Sequence of chain 1.B:
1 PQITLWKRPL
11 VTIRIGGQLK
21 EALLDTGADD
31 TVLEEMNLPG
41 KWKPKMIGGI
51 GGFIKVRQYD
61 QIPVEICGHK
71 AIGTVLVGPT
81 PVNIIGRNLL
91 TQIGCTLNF

Binding-site contacts:
Ligand atom N1 contacts residue GLY27 of chain 1.A at 3.2 Å (h-bond).
Ligand atom O2 contacts residue GLY49 of chain 1.B at 3.5 Å.
Ligand atom C11 contacts residue GLY27 of chain 1.A at 3.2 Å.
Ligand atom C6 contacts residue GLY27 of chain 1.A at 3.5 Å.
Ligand atom C12 contacts residue ARG8 of chain 1.B at 3.8 Å.
Ligand atom C11 contacts residue LEU23 of chain 1.B at 3.7 Å (hydrophobic).
Ligand atom O4 contacts residue ALA28 of chain 1.A at 3.6 Å.
Ligand atom C7 contacts residue GLY27 of chain 1.A at 3.7 Å.
Ligand atom C21 contacts residue ARG8 of chain 1.A at 3.9 Å.
Ligand atom C21 contacts residue VAL82 of chain 1.A at 3.8 Å (hydrophobic).
Ligand atom C3 contacts residue ALA28 of chain 1.A at 3.9 Å (hydrophobic).
Ligand atom C3 contacts residue ASP30 of chain 1.A at 3.9 Å.
Ligand atom C22 contacts residue ASP25 of chain 1.A at 3.7 Å.
Ligand atom C20 contacts residue VAL82 of chain 1.A at 3.9 Å (hydrophobic).
Ligand atom C25 contacts residue GLY49 of chain 1.B at 3.6 Å.
Ligand atom C29 contacts residue ILE50 of chain 1.A at 3.8 Å (hydrophobic).
Ligand atom C4 contacts residue ILE47 of chain 1.A at 3.8 Å (hydrophobic).
Ligand atom O3 contacts residue ILE50 of chain 1.B at 3.5 Å.
Ligand atom O1 contacts residue GLY27 of chain 1.A at 3.5 Å.
Ligand atom C14 contacts residue ASP25 of chain 1.A at 3.8 Å.
Ligand atom C26 contacts residue GLY48 of chain 1.B at 3.8 Å.
Ligand atom O1 contacts residue ALA28 of chain 1.A at 3.8 Å.
Ligand atom C26 contacts residue ILE50 of chain 1.B at 3.9 Å (hydrophobic).
Ligand atom C4 contacts residue GLY48 of chain 1.A at 3.7 Å.
Ligand atom C22 contacts residue GLY27 of chain 1.B at 3.2 Å.
Ligand atom C13 contacts residue ASP25 of chain 1.B at 3.6 Å.
Ligand atom C26 contacts residue GLY49 of chain 1.B at 3.2 Å.
Ligand atom C3 contacts residue ASP29 of chain 1.A at 3.8 Å.
Ligand atom C5 contacts residue GLY27 of chain 1.A at 3.8 Å.
Ligand atom C25 contacts residue GLY48 of chain 1.B at 3.7 Å.
Ligand atom C20 contacts residue LEU23 of chain 1.A at 3.9 Å (hydrophobic).
Ligand atom C20 contacts residue GLY27 of chain 1.B at 3.8 Å.
Ligand atom C25 contacts residue ILE50 of chain 1.A at 3.4 Å (hydrophobic).
Ligand atom C8 contacts residue ILE50 of chain 1.A at 3.6 Å (hydrophobic).
Ligand atom O2 contacts residue ILE50 of chain 1.B at 3.0 Å (h-bond).
Ligand atom C24 contacts residue ILE50 of chain 1.A at 3.4 Å (hydrophobic).
Ligand atom C18 contacts residue GLY48 of chain 1.B at 3.9 Å.
Ligand atom O1 contacts residue ASP25 of chain 1.B at 3.0 Å (salt-bridge).
Ligand atom C17 contacts residue GLY49 of chain 1.B at 3.9 Å.
Ligand atom O1 contacts residue ASP25 of chain 1.A at 2.8 Å (salt-bridge).

The small molecule below binds the protein below.
Small molecule (SMILES): CC(C)(C)OC(=O)N[C@@H](Cc1ccccc1)[C@@H](O)C[N@@+](C)(Cc1ccccc1)NC(=O)c1ccccc1

Sequence of chain 1.A:
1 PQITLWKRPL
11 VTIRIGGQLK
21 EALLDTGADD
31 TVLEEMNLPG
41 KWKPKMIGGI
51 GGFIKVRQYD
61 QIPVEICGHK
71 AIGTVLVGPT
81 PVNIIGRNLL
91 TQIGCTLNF